Sequence of chain 1.A:
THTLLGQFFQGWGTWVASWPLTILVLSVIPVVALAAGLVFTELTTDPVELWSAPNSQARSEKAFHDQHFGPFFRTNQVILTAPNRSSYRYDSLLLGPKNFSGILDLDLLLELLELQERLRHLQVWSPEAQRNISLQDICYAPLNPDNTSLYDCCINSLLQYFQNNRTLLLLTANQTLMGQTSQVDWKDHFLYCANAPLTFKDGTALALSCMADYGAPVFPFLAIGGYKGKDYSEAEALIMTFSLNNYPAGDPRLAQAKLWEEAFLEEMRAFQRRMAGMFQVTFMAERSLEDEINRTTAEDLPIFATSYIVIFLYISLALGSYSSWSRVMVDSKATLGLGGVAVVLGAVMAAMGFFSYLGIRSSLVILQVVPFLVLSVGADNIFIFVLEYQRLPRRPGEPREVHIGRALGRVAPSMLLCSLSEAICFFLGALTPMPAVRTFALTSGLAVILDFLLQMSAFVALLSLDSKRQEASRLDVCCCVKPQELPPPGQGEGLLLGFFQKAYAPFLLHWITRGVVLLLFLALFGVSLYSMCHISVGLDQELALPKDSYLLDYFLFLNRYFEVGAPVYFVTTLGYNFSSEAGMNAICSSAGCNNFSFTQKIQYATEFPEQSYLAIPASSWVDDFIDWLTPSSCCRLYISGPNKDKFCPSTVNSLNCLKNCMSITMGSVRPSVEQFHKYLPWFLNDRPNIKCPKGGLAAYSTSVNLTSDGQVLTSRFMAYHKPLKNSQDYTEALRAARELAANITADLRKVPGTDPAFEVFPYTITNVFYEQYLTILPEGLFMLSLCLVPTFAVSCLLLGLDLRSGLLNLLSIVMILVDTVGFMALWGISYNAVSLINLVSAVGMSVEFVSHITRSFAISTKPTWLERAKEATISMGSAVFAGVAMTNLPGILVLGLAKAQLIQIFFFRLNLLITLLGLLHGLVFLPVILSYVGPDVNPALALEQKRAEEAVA

A small-molecule ligand and the protein it binds are described below.
Small molecule (SMILES): CC(C)CCC[C@@H](C)[C@H]1CC[C@H]2[C@@H]3CC=C4C[C@@H](O)CC[C@]4(C)[C@H]3CC[C@]12C

Binding-site contacts:
Ligand atom C24 contacts residue PRO703 of chain 1.A at 4.1 Å (hydrophobic).
Ligand atom C15 contacts residue LEU633 of chain 1.A at 3.5 Å (hydrophobic).
Ligand atom C14 contacts residue LEU633 of chain 1.A at 4.2 Å (hydrophobic).
Ligand atom C11 contacts residue LEU699 of chain 1.A at 4.2 Å (hydrophobic).
Ligand atom C17 contacts residue LEU633 of chain 1.A at 4.5 Å (hydrophobic).
Ligand atom C12 contacts residue LEU699 of chain 1.A at 3.5 Å (hydrophobic).
Ligand atom C21 contacts residue LEU370 of chain 1.A at 3.3 Å (hydrophobic).
Ligand atom C2 contacts residue THR373 of chain 1.A at 3.9 Å.
Ligand atom C21 contacts residue MET684 of chain 1.A at 4.2 Å (hydrophobic).
Ligand atom C16 contacts residue LEU633 of chain 1.A at 3.6 Å (hydrophobic).
Ligand atom C19 contacts residue THR373 of chain 1.A at 4.1 Å.
Ligand atom C9 contacts residue LEU699 of chain 1.A at 4.2 Å (hydrophobic).
Ligand atom C1 contacts residue THR373 of chain 1.A at 3.5 Å.
Ligand atom C11 contacts residue THR373 of chain 1.A at 4.1 Å.
Ligand atom C27 contacts residue LEU677 of chain 1.A at 3.3 Å (hydrophobic).
Ligand atom C26 contacts residue ALA637 of chain 1.A at 4.1 Å (hydrophobic).
Ligand atom C26 contacts residue PHE704 of chain 1.A at 4.1 Å (hydrophobic).
Ligand atom C27 contacts residue TYR640 of chain 1.A at 4.5 Å (hydrophobic).
Ligand atom C10 contacts residue THR373 of chain 1.A at 4.3 Å.
Ligand atom C20 contacts residue LEU370 of chain 1.A at 4.4 Å (hydrophobic).